Binding-site contacts:
Ligand atom C1' contacts residue GLU140 of chain 1.E at 3.2 Å.
Ligand atom O4' contacts residue GLU140 of chain 1.E at 4.1 Å.
Ligand atom C6 contacts residue TRP47 of chain 1.E at 3.9 Å (hydrophobic).
Ligand atom N9 contacts residue LYS143 of chain 1.E at 3.8 Å.
Ligand atom O4' contacts residue LYS143 of chain 1.E at 4.2 Å.
Ligand atom N7 contacts residue TRP47 of chain 1.E at 4.0 Å.
Ligand atom C8 contacts residue LYS143 of chain 1.E at 2.8 Å.
Ligand atom N1 contacts residue TRP47 of chain 1.E at 3.8 Å.
Ligand atom C5 contacts residue TRP47 of chain 1.E at 4.0 Å (hydrophobic).
Ligand atom C8 contacts residue TRP47 of chain 1.E at 4.0 Å (hydrophobic).
Ligand atom O4' contacts residue TRP47 of chain 1.E at 4.0 Å.
Ligand atom N7 contacts residue LYS143 of chain 1.E at 3.7 Å.
Ligand atom C2' contacts residue GLU140 of chain 1.E at 3.5 Å.
Ligand atom C4 contacts residue TRP47 of chain 1.E at 3.9 Å (hydrophobic).
Ligand atom C1' contacts residue TRP47 of chain 1.E at 4.3 Å (hydrophobic).
Ligand atom C2' contacts residue LYS143 of chain 1.E at 4.5 Å.
Ligand atom N9 contacts residue GLU140 of chain 1.E at 4.1 Å.
Ligand atom N6 contacts residue TRP47 of chain 1.E at 4.2 Å.
Ligand atom C2 contacts residue TRP47 of chain 1.E at 3.8 Å (hydrophobic).
Ligand atom O2' contacts residue GLU140 of chain 1.E at 3.0 Å (salt-bridge).
Ligand atom N3 contacts residue TRP47 of chain 1.E at 3.9 Å.
Ligand atom N9 contacts residue TRP47 of chain 1.E at 4.0 Å.
Ligand atom C8 contacts residue GLU140 of chain 1.E at 4.1 Å.
Ligand atom OP1 contacts residue LYS45 of chain 6.F at 4.3 Å.
Ligand atom C1' contacts residue LYS143 of chain 1.E at 4.0 Å.

Sequence of chain 1.E:
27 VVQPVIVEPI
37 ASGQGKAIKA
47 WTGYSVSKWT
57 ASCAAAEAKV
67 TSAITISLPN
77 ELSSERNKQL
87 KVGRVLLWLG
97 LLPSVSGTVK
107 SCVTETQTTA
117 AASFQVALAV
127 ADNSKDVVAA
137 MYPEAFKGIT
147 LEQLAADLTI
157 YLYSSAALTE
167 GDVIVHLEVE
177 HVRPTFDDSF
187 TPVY

Sequence of chain 6.F:
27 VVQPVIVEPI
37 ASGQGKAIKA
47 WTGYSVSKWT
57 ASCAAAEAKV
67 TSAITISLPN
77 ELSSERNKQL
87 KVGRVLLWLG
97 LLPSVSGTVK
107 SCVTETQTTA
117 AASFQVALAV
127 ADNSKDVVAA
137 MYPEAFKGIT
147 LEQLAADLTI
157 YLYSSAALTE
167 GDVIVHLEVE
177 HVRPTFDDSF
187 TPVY

This small molecule binds to this protein.
Small molecule (SMILES): Nc1ncnc2c1ncn2[C@@H]1O[C@H](COP(=O)=O)[C@@H](O[P](=O)(O)OC[C@H]2O[C@@H](n3ccc(=O)[nH]c3=O)[C@H](O)[C@@H]2O)[C@H]1O